Binding-site contacts:
Ligand atom C19 contacts residue PHE100 of chain 1.A at 3.9 Å (hydrophobic).
Ligand atom CL contacts residue LYS66 of chain 1.A at 3.9 Å.
Ligand atom C23 contacts residue LYS82 of chain 1.A at 3.6 Å.
Ligand atom S9 contacts residue GLN79 of chain 1.A at 3.8 Å.
Ligand atom C19 contacts residue CYS99 of chain 1.A at 4.3 Å (hydrophobic).
Ligand atom C6 contacts residue GLN101 of chain 1.A at 4.2 Å.
Ligand atom C1 contacts residue LEU106 of chain 1.A at 3.7 Å (hydrophobic).
Ligand atom C12 contacts residue GLN79 of chain 1.A at 4.3 Å.
Ligand atom C4 contacts residue LYS66 of chain 1.A at 4.3 Å.
Ligand atom C4 contacts residue LEU106 of chain 1.A at 4.0 Å (hydrophobic).
Ligand atom C18 contacts residue PHE108 of chain 1.A at 4.3 Å (hydrophobic).
Ligand atom C12 contacts residue LYS82 of chain 1.A at 4.0 Å.
Ligand atom C3 contacts residue ILE75 of chain 1.A at 3.9 Å (hydrophobic).
Ligand atom C19 contacts residue LEU106 of chain 1.A at 4.3 Å (hydrophobic).
Ligand atom C18 contacts residue CYS99 of chain 1.A at 3.7 Å (hydrophobic).
Ligand atom O22 contacts residue LYS82 of chain 1.A at 2.9 Å (salt-bridge).
Ligand atom S17 contacts residue LEU106 of chain 1.A at 4.2 Å.
Ligand atom N7 contacts residue LEU106 of chain 1.A at 4.0 Å.
Ligand atom C2 contacts residue LEU106 of chain 1.A at 3.5 Å (hydrophobic).
Ligand atom S9 contacts residue VAL78 of chain 1.A at 4.2 Å.
Ligand atom CL contacts residue VAL69 of chain 1.A at 3.2 Å.
Ligand atom C18 contacts residue LEU106 of chain 1.A at 4.0 Å (hydrophobic).
Ligand atom C14 contacts residue LYS82 of chain 1.A at 3.6 Å.
Ligand atom C4 contacts residue ILE75 of chain 1.A at 4.1 Å (hydrophobic).
Ligand atom C6 contacts residue LYS66 of chain 1.A at 3.8 Å.
Ligand atom C6 contacts residue LEU106 of chain 1.A at 3.7 Å (hydrophobic).
Ligand atom O21 contacts residue GLN79 of chain 1.A at 3.1 Å.
Ligand atom C3 contacts residue LEU106 of chain 1.A at 3.5 Å (hydrophobic).
Ligand atom C20 contacts residue GLN101 of chain 1.A at 3.5 Å.
Ligand atom C5 contacts residue LYS66 of chain 1.A at 3.8 Å.
Ligand atom C13 contacts residue LYS82 of chain 1.A at 3.5 Å.
Ligand atom S9 contacts residue LEU106 of chain 1.A at 4.0 Å.
Ligand atom CL contacts residue ILE75 of chain 1.A at 3.5 Å.
Ligand atom S17 contacts residue LYS82 of chain 1.A at 3.8 Å.
Ligand atom C5 contacts residue LEU106 of chain 1.A at 4.2 Å (hydrophobic).
Ligand atom S17 contacts residue PHE108 of chain 1.A at 4.0 Å.
Ligand atom C19 contacts residue GLN101 of chain 1.A at 3.9 Å.
Ligand atom O21 contacts residue LYS82 of chain 1.A at 4.3 Å.
Ligand atom CL contacts residue ASN70 of chain 1.A at 3.2 Å.
Ligand atom C18 contacts residue PHE100 of chain 1.A at 3.7 Å (hydrophobic).

Sequence of chain 1.A:
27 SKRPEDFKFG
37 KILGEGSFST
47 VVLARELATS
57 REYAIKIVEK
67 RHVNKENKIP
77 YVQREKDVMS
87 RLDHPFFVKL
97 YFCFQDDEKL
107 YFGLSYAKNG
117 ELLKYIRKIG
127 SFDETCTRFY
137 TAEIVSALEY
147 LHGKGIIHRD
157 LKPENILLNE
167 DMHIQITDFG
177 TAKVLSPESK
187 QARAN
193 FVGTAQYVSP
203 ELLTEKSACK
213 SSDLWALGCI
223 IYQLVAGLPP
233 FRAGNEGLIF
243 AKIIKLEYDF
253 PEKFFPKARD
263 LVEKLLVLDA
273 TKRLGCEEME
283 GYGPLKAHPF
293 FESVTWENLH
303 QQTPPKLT

This protein binds this small molecule.
Small molecule (SMILES): CCOC(=O)C1=C(O)C(=O)N(c2nc3ccc(Cl)cc3s2)[C@@H]1c1cccs1